This small molecule binds to this protein.
Small molecule (SMILES): CC(=O)N[C@@H]1[C@@H](O)[C@H](O)[C@@H](CO)O[C@H]1O

Binding-site contacts:
Ligand atom O7 contacts residue THR562 of chain 1.A at 4.1 Å.
Ligand atom O7 contacts residue LYS586 of chain 1.A at 3.4 Å (salt-bridge).
Ligand atom C2 contacts residue SER587 of chain 1.A at 4.3 Å.
Ligand atom C7 contacts residue SER587 of chain 1.A at 3.9 Å.
Ligand atom C8 contacts residue LYS586 of chain 1.A at 3.2 Å.
Ligand atom C3 contacts residue ASN618 of chain 1.A at 3.8 Å.
Ligand atom O5 contacts residue VAL589 of chain 1.A at 3.7 Å.
Ligand atom N2 contacts residue SER587 of chain 1.A at 4.3 Å.
Ligand atom C7 contacts residue ASN618 of chain 1.A at 3.8 Å.
Ligand atom O7 contacts residue SER587 of chain 1.A at 3.3 Å.
Ligand atom N2 contacts residue LYS586 of chain 1.A at 3.7 Å.
Ligand atom C1 contacts residue ASN618 of chain 1.A at 1.4 Å.
Ligand atom C4 contacts residue ASN618 of chain 1.A at 4.2 Å.
Ligand atom O6 contacts residue VAL589 of chain 1.A at 3.3 Å.
Ligand atom O5 contacts residue SER587 of chain 1.A at 4.1 Å.
Ligand atom C2 contacts residue LYS586 of chain 1.A at 4.4 Å.
Ligand atom O6 contacts residue LYS565 of chain 1.A at 4.4 Å.
Ligand atom O5 contacts residue ASN618 of chain 1.A at 2.3 Å (h-bond).
Ligand atom C5 contacts residue ASN618 of chain 1.A at 3.6 Å.
Ligand atom C1 contacts residue SER587 of chain 1.A at 4.0 Å.
Ligand atom C6 contacts residue VAL589 of chain 1.A at 4.0 Å (hydrophobic).
Ligand atom C7 contacts residue LYS586 of chain 1.A at 3.2 Å.
Ligand atom C2 contacts residue ASN618 of chain 1.A at 2.5 Å.
Ligand atom O7 contacts residue ASN618 of chain 1.A at 4.2 Å.
Ligand atom N2 contacts residue ASN618 of chain 1.A at 3.0 Å (h-bond).

Sequence of chain 1.A:
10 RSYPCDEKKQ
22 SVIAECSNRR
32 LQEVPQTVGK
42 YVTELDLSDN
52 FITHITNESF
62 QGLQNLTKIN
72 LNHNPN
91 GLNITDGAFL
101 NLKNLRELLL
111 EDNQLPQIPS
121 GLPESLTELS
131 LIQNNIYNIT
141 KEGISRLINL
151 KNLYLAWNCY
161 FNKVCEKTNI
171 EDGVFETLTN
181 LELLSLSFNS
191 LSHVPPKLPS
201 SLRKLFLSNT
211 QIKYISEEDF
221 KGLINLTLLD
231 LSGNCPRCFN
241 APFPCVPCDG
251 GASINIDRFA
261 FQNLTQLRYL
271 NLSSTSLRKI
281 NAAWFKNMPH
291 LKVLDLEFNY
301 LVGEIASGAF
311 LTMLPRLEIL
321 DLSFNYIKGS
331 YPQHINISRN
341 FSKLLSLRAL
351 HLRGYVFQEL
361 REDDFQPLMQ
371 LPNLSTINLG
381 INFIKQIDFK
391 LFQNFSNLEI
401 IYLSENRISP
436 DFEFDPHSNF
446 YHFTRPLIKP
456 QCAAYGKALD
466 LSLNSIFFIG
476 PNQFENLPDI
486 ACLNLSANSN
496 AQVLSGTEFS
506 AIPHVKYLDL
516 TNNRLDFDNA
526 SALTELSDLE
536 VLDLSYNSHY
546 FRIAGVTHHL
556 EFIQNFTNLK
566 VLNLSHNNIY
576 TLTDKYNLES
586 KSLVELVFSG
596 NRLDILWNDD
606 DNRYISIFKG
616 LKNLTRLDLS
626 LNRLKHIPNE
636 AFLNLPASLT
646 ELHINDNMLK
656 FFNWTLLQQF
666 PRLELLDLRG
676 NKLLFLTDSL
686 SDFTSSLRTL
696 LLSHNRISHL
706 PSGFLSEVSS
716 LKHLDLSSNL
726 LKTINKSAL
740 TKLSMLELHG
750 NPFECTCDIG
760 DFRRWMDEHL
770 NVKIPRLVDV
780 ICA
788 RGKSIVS